The protein below binds the small molecule below.
Small molecule (SMILES): CC[C@H](C)[C@H](NC(=O)[C@H](COP(=O)(O)O)NC(=O)CN)C(=O)N1C=CC[C@H]1C(=O)NCC(=O)N[C@@H](CCCN=C(N)N)C(=O)N[C@@H](C)C(=O)N[C@H](C=O)CO

Sequence of chain 2.A:
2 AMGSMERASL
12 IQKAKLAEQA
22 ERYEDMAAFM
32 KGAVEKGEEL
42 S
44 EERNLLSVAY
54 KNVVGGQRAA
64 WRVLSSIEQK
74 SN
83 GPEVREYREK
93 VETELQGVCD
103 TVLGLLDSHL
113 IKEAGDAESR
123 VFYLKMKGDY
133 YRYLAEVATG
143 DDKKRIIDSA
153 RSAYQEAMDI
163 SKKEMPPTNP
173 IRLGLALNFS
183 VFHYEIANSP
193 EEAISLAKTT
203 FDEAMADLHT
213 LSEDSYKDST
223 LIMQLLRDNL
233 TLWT

Binding-site contacts:
Ligand atom NH1 contacts residue ASN55 of chain 2.A at 3.0 Å (h-bond).
Ligand atom N contacts residue LEU179 of chain 2.A at 3.5 Å.
Ligand atom C contacts residue GLU19 of chain 2.A at 3.6 Å.
Ligand atom C contacts residue ASN47 of chain 2.A at 3.6 Å.
Ligand atom C contacts residue ASN180 of chain 2.A at 3.7 Å.
Ligand atom O contacts residue VAL183 of chain 2.A at 3.6 Å.
Ligand atom CG1 contacts residue LEU179 of chain 2.A at 3.7 Å (hydrophobic).
Ligand atom CB contacts residue ASN47 of chain 2.A at 3.6 Å.
Ligand atom N contacts residue GLU19 of chain 2.A at 2.8 Å (salt-bridge).
Ligand atom CA contacts residue ASN47 of chain 2.A at 3.4 Å.
Ligand atom NH2 contacts residue GLY58 of chain 2.A at 3.6 Å.
Ligand atom NE contacts residue LYS54 of chain 2.A at 3.5 Å (salt-bridge).
Ligand atom CA contacts residue GLU19 of chain 2.A at 3.6 Å.
Ligand atom P contacts residue ARG134 of chain 2.A at 3.8 Å.
Ligand atom CG2 contacts residue UHW1 of chain 2.E at 3.4 Å.
Ligand atom CG1 contacts residue GLY176 of chain 2.A at 3.8 Å.
Ligand atom CB contacts residue GLU19 of chain 2.A at 3.2 Å.
Ligand atom OG contacts residue GLU19 of chain 2.A at 2.5 Å (salt-bridge).
Ligand atom N contacts residue ASN231 of chain 2.A at 2.7 Å (h-bond).
Ligand atom CA contacts residue ASN231 of chain 2.A at 3.8 Å.
Ligand atom P contacts residue ARG61 of chain 2.A at 3.7 Å.
Ligand atom C contacts residue ASN55 of chain 2.A at 3.6 Å.
Ligand atom C contacts residue VAL51 of chain 2.A at 3.7 Å (hydrophobic).
Ligand atom CA contacts residue ASN55 of chain 2.A at 3.5 Å.
Ligand atom O contacts residue VAL51 of chain 2.A at 3.6 Å.
Ligand atom O contacts residue ASN55 of chain 2.A at 3.0 Å (h-bond).
Ligand atom O2P contacts residue ARG61 of chain 2.A at 2.9 Å (salt-bridge).
Ligand atom CA contacts residue ASN180 of chain 2.A at 3.4 Å.
Ligand atom O2P contacts residue ARG134 of chain 2.A at 2.8 Å (salt-bridge).
Ligand atom N contacts residue VAL51 of chain 2.A at 3.8 Å.
Ligand atom CA contacts residue GLU19 of chain 2.A at 3.7 Å.
Ligand atom O contacts residue ASN231 of chain 2.A at 2.9 Å (h-bond).
Ligand atom O1P contacts residue ARG61 of chain 2.A at 2.9 Å (salt-bridge).
Ligand atom O3P contacts residue ARG134 of chain 2.A at 2.8 Å (salt-bridge).
Ligand atom O contacts residue LYS54 of chain 2.A at 3.5 Å.
Ligand atom P contacts residue TYR135 of chain 2.A at 3.8 Å.
Ligand atom O contacts residue VAL51 of chain 2.A at 3.6 Å.
Ligand atom O3P contacts residue TYR135 of chain 2.A at 2.5 Å (h-bond).
Ligand atom CB contacts residue ASN180 of chain 2.A at 3.2 Å.
Ligand atom N contacts residue ASN180 of chain 2.A at 2.9 Å (h-bond).